Sequence of chain 1.C:
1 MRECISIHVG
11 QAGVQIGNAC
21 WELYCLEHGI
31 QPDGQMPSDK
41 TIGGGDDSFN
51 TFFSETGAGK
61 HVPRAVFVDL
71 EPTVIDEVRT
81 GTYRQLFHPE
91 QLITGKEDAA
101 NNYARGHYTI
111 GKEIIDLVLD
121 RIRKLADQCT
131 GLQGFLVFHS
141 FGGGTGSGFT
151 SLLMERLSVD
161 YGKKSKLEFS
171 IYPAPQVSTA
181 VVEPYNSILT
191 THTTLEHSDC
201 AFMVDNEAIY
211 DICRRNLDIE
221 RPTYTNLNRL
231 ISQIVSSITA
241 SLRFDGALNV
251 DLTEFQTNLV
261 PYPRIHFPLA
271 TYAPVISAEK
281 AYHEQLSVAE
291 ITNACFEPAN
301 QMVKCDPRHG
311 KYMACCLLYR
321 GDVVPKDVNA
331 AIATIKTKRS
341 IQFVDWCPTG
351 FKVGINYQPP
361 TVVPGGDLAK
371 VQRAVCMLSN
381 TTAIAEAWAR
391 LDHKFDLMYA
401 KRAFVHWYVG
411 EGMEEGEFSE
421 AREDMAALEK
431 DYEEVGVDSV

Binding-site contacts:
Ligand atom C03 contacts residue ILE316 of chain 1.D at 3.7 Å (hydrophobic).
Ligand atom C16 contacts residue ASN256 of chain 1.D at 3.5 Å.
Ligand atom C12 contacts residue LEU253 of chain 1.D at 3.8 Å (hydrophobic).
Ligand atom F22 contacts residue THR351 of chain 1.D at 3.8 Å.
Ligand atom C08 contacts residue ALA248 of chain 1.D at 3.4 Å (hydrophobic).
Ligand atom C15 contacts residue LYS350 of chain 1.D at 3.6 Å.
Ligand atom C02 contacts residue ALA315 of chain 1.D at 3.5 Å (hydrophobic).
Ligand atom C15 contacts residue THR179 of chain 1.C at 3.9 Å.
Ligand atom CL1 contacts residue ALA248 of chain 1.D at 3.4 Å.
Ligand atom C12 contacts residue ALA248 of chain 1.D at 3.9 Å (hydrophobic).
Ligand atom N07 contacts residue CYS239 of chain 1.D at 3.2 Å.
Ligand atom C13 contacts residue ASN256 of chain 1.D at 3.8 Å.
Ligand atom C20 contacts residue ASN348 of chain 1.D at 3.6 Å.
Ligand atom C17 contacts residue MET257 of chain 1.D at 3.6 Å (hydrophobic).
Ligand atom O19 contacts residue ASN256 of chain 1.D at 3.9 Å.
Ligand atom C01 contacts residue ALA314 of chain 1.D at 3.8 Å (hydrophobic).
Ligand atom C02 contacts residue ALA352 of chain 1.D at 3.4 Å (hydrophobic).
Ligand atom C08 contacts residue LEU253 of chain 1.D at 3.5 Å (hydrophobic).
Ligand atom CL1 contacts residue CYS239 of chain 1.D at 3.8 Å.
Ligand atom C03 contacts residue CYS239 of chain 1.D at 3.4 Å (hydrophobic).
Ligand atom C16 contacts residue LYS350 of chain 1.D at 3.6 Å.
Ligand atom C12 contacts residue LYS252 of chain 1.D at 3.7 Å.
Ligand atom C20 contacts residue ASN256 of chain 1.D at 3.2 Å.
Ligand atom C02 contacts residue ALA314 of chain 1.D at 3.9 Å (hydrophobic).
Ligand atom C18 contacts residue ASN256 of chain 1.D at 3.7 Å.
Ligand atom F22 contacts residue ALA315 of chain 1.D at 2.2 Å.
Ligand atom C14 contacts residue THR179 of chain 1.C at 3.6 Å.
Ligand atom F22 contacts residue ALA352 of chain 1.D at 3.0 Å.
Ligand atom C03 contacts residue ALA352 of chain 1.D at 3.8 Å (hydrophobic).
Ligand atom N09 contacts residue LEU253 of chain 1.D at 3.5 Å.
Ligand atom N09 contacts residue ALA248 of chain 1.D at 3.1 Å.
Ligand atom O19 contacts residue LYS350 of chain 1.D at 3.7 Å.
Ligand atom C08 contacts residue CYS239 of chain 1.D at 3.7 Å (hydrophobic).
Ligand atom C14 contacts residue ASN256 of chain 1.D at 3.8 Å.
Ligand atom C01 contacts residue LYS350 of chain 1.D at 3.7 Å.
Ligand atom CL1 contacts residue LEU240 of chain 1.D at 3.6 Å.
Ligand atom C17 contacts residue ASN256 of chain 1.D at 3.5 Å.
Ligand atom C04 contacts residue CYS239 of chain 1.D at 3.7 Å (hydrophobic).
Ligand atom F22 contacts residue ILE316 of chain 1.D at 3.4 Å.
Ligand atom C15 contacts residue ASN256 of chain 1.D at 3.6 Å.

The protein below binds the small molecule below.
Small molecule (SMILES): COc1ccc(N(C)c2nc(Cl)nc3cc(F)ccc23)cc1

Sequence of chain 1.D:
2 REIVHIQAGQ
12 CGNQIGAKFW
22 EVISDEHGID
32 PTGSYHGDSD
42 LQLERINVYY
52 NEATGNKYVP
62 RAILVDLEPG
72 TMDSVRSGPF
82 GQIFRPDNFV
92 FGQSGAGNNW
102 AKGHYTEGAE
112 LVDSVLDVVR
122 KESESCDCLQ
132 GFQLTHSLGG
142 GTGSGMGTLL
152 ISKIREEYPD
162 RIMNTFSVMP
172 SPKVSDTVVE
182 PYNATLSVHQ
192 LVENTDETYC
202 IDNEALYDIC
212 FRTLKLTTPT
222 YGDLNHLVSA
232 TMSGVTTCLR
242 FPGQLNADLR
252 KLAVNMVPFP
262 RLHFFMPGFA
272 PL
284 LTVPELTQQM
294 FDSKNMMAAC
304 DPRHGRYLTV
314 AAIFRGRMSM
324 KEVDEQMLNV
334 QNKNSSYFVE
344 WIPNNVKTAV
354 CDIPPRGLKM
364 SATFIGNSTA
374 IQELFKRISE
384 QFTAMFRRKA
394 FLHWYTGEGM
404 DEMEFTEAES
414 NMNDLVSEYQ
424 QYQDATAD